This protein binds this small molecule.
Small molecule (SMILES): OC1C(O)C(O)C(O)C(O)C1O

Binding-site contacts:
Ligand atom O1 contacts residue ARG161 of chain 1.L at 2.9 Å (salt-bridge).
Ligand atom C6 contacts residue ARG161 of chain 1.L at 3.8 Å.
Ligand atom C6 contacts residue GLN251 of chain 1.L at 3.9 Å.
Ligand atom O2 contacts residue ARG161 of chain 1.L at 3.7 Å.
Ligand atom O4 contacts residue ASP33 of chain 1.L at 3.8 Å.
Ligand atom C1 contacts residue PHE35 of chain 1.L at 4.1 Å (hydrophobic).
Ligand atom C2 contacts residue ASP231 of chain 1.L at 3.6 Å.
Ligand atom C3 contacts residue ASP33 of chain 1.L at 3.5 Å.
Ligand atom C5 contacts residue TRP36 of chain 1.L at 3.9 Å (hydrophobic).
Ligand atom O6 contacts residue GLN251 of chain 1.L at 3.0 Å (h-bond).
Ligand atom O3 contacts residue ASP33 of chain 1.L at 2.7 Å (salt-bridge).
Ligand atom O3 contacts residue GLN151 of chain 1.L at 3.0 Å (h-bond).
Ligand atom C5 contacts residue PHE35 of chain 1.L at 4.2 Å (hydrophobic).
Ligand atom O5 contacts residue ASN108 of chain 1.L at 2.7 Å (h-bond).
Ligand atom O2 contacts residue GLN151 of chain 1.L at 2.9 Å (h-bond).
Ligand atom C1 contacts residue ASP231 of chain 1.L at 3.3 Å.
Ligand atom O6 contacts residue PHE35 of chain 1.L at 3.9 Å.
Ligand atom O5 contacts residue TRP36 of chain 1.L at 3.8 Å.
Ligand atom O4 contacts residue TRP36 of chain 1.L at 3.2 Å (h-bond).
Ligand atom C4 contacts residue HIS28 of chain 1.L at 4.1 Å.
Ligand atom O6 contacts residue ARG161 of chain 1.L at 3.4 Å (salt-bridge).
Ligand atom O1 contacts residue LEU206 of chain 1.L at 3.3 Å (h-bond).
Ligand atom O1 contacts residue GLN251 of chain 1.L at 3.0 Å (h-bond).
Ligand atom O1 contacts residue ASP231 of chain 1.L at 2.6 Å (salt-bridge).
Ligand atom C2 contacts residue GLN151 of chain 1.L at 3.9 Å.
Ligand atom C1 contacts residue LEU206 of chain 1.L at 3.9 Å (hydrophobic).
Ligand atom O5 contacts residue HIS28 of chain 1.L at 3.0 Å (h-bond).
Ligand atom O2 contacts residue LEU158 of chain 1.L at 3.8 Å.
Ligand atom C5 contacts residue HIS28 of chain 1.L at 3.9 Å.
Ligand atom O6 contacts residue ASN108 of chain 1.L at 2.9 Å (h-bond).
Ligand atom O2 contacts residue LEU206 of chain 1.L at 2.6 Å (h-bond).
Ligand atom C3 contacts residue GLN151 of chain 1.L at 3.9 Å.
Ligand atom O5 contacts residue GLN157 of chain 1.L at 3.1 Å (h-bond).
Ligand atom C2 contacts residue LEU206 of chain 1.L at 3.5 Å (hydrophobic).
Ligand atom C5 contacts residue ASN108 of chain 1.L at 3.6 Å.
Ligand atom C1 contacts residue GLN251 of chain 1.L at 3.6 Å.
Ligand atom C6 contacts residue ASN108 of chain 1.L at 4.0 Å.
Ligand atom O4 contacts residue HIS28 of chain 1.L at 3.3 Å (h-bond).
Ligand atom C1 contacts residue ARG161 of chain 1.L at 3.9 Å.
Ligand atom C3 contacts residue TRP36 of chain 1.L at 4.2 Å (hydrophobic).

Sequence of chain 1.L:
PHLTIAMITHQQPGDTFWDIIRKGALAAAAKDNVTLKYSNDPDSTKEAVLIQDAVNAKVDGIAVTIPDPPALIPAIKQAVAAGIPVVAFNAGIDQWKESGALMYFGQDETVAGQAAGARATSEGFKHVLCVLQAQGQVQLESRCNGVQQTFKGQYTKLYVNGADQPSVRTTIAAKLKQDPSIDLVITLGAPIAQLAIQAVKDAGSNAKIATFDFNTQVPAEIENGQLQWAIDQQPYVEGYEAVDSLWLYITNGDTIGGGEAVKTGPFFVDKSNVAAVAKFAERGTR